This protein binds this small molecule.
Small molecule (SMILES): CC(C)C[C@H](NC(=O)[C@H](CC(C)C)NC(=O)[C@H](Cc1ccc(O)cc1)NC(=O)[C@H](CCCN=C(N)N)NC(=O)[C@H](CC(C)C)NC(=O)[C@H](CC(C)C)NC(=O)[C@@H](N)CCC(N)=O)C(=O)N[C@@H](CC(=O)O)C(=O)N[C@H](C=O)CCCCN

Sequence of chain 1.A:
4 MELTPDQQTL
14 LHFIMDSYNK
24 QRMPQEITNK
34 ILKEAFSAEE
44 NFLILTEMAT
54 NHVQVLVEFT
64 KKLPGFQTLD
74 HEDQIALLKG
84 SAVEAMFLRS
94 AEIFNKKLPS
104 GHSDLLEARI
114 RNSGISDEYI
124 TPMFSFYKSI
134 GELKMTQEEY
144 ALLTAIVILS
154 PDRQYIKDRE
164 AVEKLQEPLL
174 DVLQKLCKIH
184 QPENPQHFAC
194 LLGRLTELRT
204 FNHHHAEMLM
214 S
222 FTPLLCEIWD

Binding-site contacts:
Ligand atom CG contacts residue GLN77 of chain 1.A at 3.8 Å.
Ligand atom O contacts residue VAL60 of chain 1.A at 3.6 Å.
Ligand atom N contacts residue VAL60 of chain 1.A at 3.9 Å.
Ligand atom O contacts residue GLN70 of chain 1.A at 4.0 Å.
Ligand atom CD1 contacts residue PRO224 of chain 1.A at 3.7 Å (hydrophobic).
Ligand atom CZ contacts residue ILE78 of chain 1.A at 4.0 Å (hydrophobic).
Ligand atom NH2 contacts residue ILE78 of chain 1.A at 3.5 Å.
Ligand atom CG contacts residue GLU228 of chain 1.A at 3.5 Å.
Ligand atom CD2 contacts residue ILE229 of chain 1.A at 3.8 Å (hydrophobic).
Ligand atom CD1 contacts residue GLU228 of chain 1.A at 3.9 Å.
Ligand atom C contacts residue GLU228 of chain 1.A at 3.6 Å.
Ligand atom O contacts residue LYS64 of chain 1.A at 3.4 Å.
Ligand atom CB contacts residue ILE78 of chain 1.A at 4.1 Å (hydrophobic).
Ligand atom CD1 contacts residue PHE69 of chain 1.A at 3.7 Å (hydrophobic).
Ligand atom OE1 contacts residue GLU228 of chain 1.A at 3.6 Å.
Ligand atom NH1 contacts residue HIS74 of chain 1.A at 3.5 Å.
Ligand atom CB contacts residue GLU228 of chain 1.A at 3.4 Å.
Ligand atom N contacts residue GLU228 of chain 1.A at 3.1 Å (salt-bridge).
Ligand atom CD2 contacts residue GLN77 of chain 1.A at 3.4 Å.
Ligand atom CD contacts residue GLU228 of chain 1.A at 3.8 Å.
Ligand atom CA contacts residue GLU228 of chain 1.A at 3.4 Å.
Ligand atom NZ contacts residue GLU61 of chain 1.A at 3.6 Å (salt-bridge).
Ligand atom CG contacts residue LYS64 of chain 1.A at 3.6 Å.
Ligand atom CD1 contacts residue VAL60 of chain 1.A at 4.0 Å (hydrophobic).
Ligand atom OD1 contacts residue HIS74 of chain 1.A at 3.7 Å.
Ligand atom NH1 contacts residue ILE78 of chain 1.A at 4.0 Å.
Ligand atom CA contacts residue GLU228 of chain 1.A at 3.8 Å.
Ligand atom CD2 contacts residue VAL60 of chain 1.A at 3.8 Å (hydrophobic).
Ligand atom C contacts residue LYS64 of chain 1.A at 3.6 Å.
Ligand atom C contacts residue VAL60 of chain 1.A at 3.8 Å (hydrophobic).
Ligand atom CB contacts residue GLU228 of chain 1.A at 3.4 Å.
Ligand atom N contacts residue LYS64 of chain 1.A at 3.7 Å.
Ligand atom CB contacts residue VAL60 of chain 1.A at 3.8 Å (hydrophobic).
Ligand atom CZ contacts residue GLU75 of chain 1.A at 3.8 Å.
Ligand atom CD2 contacts residue ILE78 of chain 1.A at 3.8 Å (hydrophobic).
Ligand atom NH1 contacts residue GLU75 of chain 1.A at 4.0 Å.
Ligand atom N contacts residue GLU228 of chain 1.A at 2.8 Å (salt-bridge).
Ligand atom NH2 contacts residue GLU75 of chain 1.A at 3.0 Å (salt-bridge).
Ligand atom CD1 contacts residue LEU225 of chain 1.A at 3.9 Å (hydrophobic).
Ligand atom CD1 contacts residue LEU81 of chain 1.A at 3.8 Å (hydrophobic).